A protein and the small-molecule ligand that binds it are described below.
Small molecule (SMILES): OCc1cn[nH]n1

Sequence of chain 1.C:
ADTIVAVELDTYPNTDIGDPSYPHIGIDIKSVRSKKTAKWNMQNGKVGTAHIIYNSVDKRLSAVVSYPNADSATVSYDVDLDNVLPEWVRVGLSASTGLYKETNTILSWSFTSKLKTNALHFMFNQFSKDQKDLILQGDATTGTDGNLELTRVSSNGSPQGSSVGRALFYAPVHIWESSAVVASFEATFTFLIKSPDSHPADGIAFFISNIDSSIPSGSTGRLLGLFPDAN

Binding-site contacts:
Ligand atom C contacts residue TYR12 of chain 1.C at 4.0 Å (hydrophobic).
Ligand atom C contacts residue MAN1 of chain 1.L at 4.4 Å.
Ligand atom CB contacts residue MAN1 of chain 1.L at 2.4 Å.
Ligand atom CB contacts residue LEU99 of chain 1.C at 4.0 Å (hydrophobic).
Ligand atom OG contacts residue LEU99 of chain 1.C at 4.5 Å.
Ligand atom CA contacts residue MAN1 of chain 1.L at 3.7 Å.
Ligand atom OG contacts residue MAN1 of chain 1.L at 1.4 Å.